Binding-site contacts:
Ligand atom N6 contacts residue VAL420 of chain 36.A at 4.0 Å.
Ligand atom C2' contacts residue HIS630 of chain 36.A at 3.2 Å.
Ligand atom C5 contacts residue PRO421 of chain 36.A at 4.1 Å (hydrophobic).
Ligand atom C1' contacts residue PRO631 of chain 36.A at 4.3 Å (hydrophobic).
Ligand atom N7 contacts residue HIS630 of chain 36.A at 4.1 Å.
Ligand atom C6 contacts residue VAL420 of chain 36.A at 4.0 Å (hydrophobic).
Ligand atom C6 contacts residue PRO421 of chain 36.A at 4.1 Å (hydrophobic).
Ligand atom N1 contacts residue VAL420 of chain 36.A at 3.7 Å.
Ligand atom N6 contacts residue GLY637 of chain 36.A at 3.7 Å.
Ligand atom N1 contacts residue PRO631 of chain 36.A at 3.5 Å (h-bond).
Ligand atom C2 contacts residue PRO421 of chain 36.A at 4.5 Å (hydrophobic).
Ligand atom N3 contacts residue GLY639 of chain 36.A at 4.3 Å.
Ligand atom N9 contacts residue PRO421 of chain 36.A at 4.4 Å.
Ligand atom N7 contacts residue SER632 of chain 36.A at 4.1 Å.
Ligand atom O2P contacts residue ASP626 of chain 35.A at 4.2 Å.
Ligand atom C3' contacts residue HIS630 of chain 36.A at 4.4 Å.
Ligand atom C6 contacts residue GLY639 of chain 36.A at 3.8 Å.
Ligand atom C6 contacts residue SER632 of chain 36.A at 3.9 Å.
Ligand atom C4 contacts residue PRO631 of chain 36.A at 4.0 Å (hydrophobic).
Ligand atom N7 contacts residue PRO421 of chain 36.A at 4.2 Å.
Ligand atom N7 contacts residue ASN609 of chain 36.A at 3.8 Å.
Ligand atom N6 contacts residue SER632 of chain 36.A at 3.3 Å (h-bond).
Ligand atom N3 contacts residue PRO631 of chain 36.A at 3.6 Å.
Ligand atom N1 contacts residue PRO421 of chain 36.A at 4.3 Å.
Ligand atom C5 contacts residue PRO631 of chain 36.A at 4.2 Å (hydrophobic).
Ligand atom O1P contacts residue LYS641 of chain 35.A at 4.0 Å.
Ligand atom C4 contacts residue PRO421 of chain 36.A at 4.3 Å (hydrophobic).
Ligand atom N9 contacts residue HIS630 of chain 36.A at 4.2 Å.
Ligand atom C5 contacts residue SER632 of chain 36.A at 4.1 Å.
Ligand atom C2 contacts residue PRO631 of chain 36.A at 3.3 Å (hydrophobic).
Ligand atom C1' contacts residue HIS630 of chain 36.A at 4.0 Å.
Ligand atom C6 contacts residue PRO631 of chain 36.A at 3.9 Å (hydrophobic).
Ligand atom C2 contacts residue VAL420 of chain 36.A at 4.3 Å (hydrophobic).
Ligand atom N6 contacts residue GLY639 of chain 36.A at 3.6 Å (h-bond).
Ligand atom C2 contacts residue GLY639 of chain 36.A at 3.1 Å.
Ligand atom C8 contacts residue HIS630 of chain 36.A at 3.3 Å.
Ligand atom C8 contacts residue PRO421 of chain 36.A at 4.3 Å (hydrophobic).
Ligand atom N1 contacts residue PHE638 of chain 36.A at 4.3 Å.
Ligand atom N6 contacts residue PHE638 of chain 36.A at 3.9 Å.
Ligand atom N1 contacts residue GLY639 of chain 36.A at 3.1 Å (h-bond).

This protein binds this small molecule.
Small molecule (SMILES): Nc1ncnc2c1ncn2[C@H]1C[C@H](O)[C@@H](COP(=O)(O)O)O1

Sequence of chain 36.A:
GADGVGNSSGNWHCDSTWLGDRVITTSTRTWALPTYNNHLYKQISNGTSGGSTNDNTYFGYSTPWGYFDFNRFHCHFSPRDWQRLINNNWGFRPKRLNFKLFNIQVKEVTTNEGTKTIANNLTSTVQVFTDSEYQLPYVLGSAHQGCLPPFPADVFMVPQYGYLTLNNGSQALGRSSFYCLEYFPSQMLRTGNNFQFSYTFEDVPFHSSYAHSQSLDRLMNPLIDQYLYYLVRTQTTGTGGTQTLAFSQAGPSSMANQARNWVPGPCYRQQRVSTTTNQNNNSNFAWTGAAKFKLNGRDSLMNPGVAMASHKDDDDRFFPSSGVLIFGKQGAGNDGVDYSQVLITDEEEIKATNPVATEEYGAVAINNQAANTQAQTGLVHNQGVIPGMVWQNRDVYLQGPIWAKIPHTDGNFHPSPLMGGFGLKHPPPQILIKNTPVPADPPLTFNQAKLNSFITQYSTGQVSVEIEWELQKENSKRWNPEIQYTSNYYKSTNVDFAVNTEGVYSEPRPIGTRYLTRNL

Sequence of chain 35.A:
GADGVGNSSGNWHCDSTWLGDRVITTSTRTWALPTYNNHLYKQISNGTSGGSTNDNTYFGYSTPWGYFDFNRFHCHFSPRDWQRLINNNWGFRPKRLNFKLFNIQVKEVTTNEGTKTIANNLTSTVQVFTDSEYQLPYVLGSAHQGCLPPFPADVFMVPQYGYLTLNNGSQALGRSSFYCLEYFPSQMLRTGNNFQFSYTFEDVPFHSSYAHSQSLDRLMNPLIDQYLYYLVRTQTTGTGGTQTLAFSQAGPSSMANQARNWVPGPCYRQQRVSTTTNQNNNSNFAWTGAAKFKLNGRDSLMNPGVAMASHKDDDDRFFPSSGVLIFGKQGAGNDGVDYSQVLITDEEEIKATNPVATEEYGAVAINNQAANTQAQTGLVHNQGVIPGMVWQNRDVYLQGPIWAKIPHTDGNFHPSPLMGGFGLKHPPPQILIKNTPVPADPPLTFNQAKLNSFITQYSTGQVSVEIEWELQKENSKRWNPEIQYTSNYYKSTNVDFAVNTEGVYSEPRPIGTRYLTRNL